Binding-site contacts:
Ligand atom O7 contacts residue SER170 of chain 1.A at 2.5 Å (h-bond).
Ligand atom O1 contacts residue LYS345 of chain 1.A at 3.4 Å (salt-bridge).
Ligand atom C1 contacts residue ARG197 of chain 1.A at 3.8 Å.
Ligand atom C4 contacts residue ASP318 of chain 1.A at 3.2 Å.
Ligand atom O7 contacts residue ALA171 of chain 1.A at 3.2 Å (h-bond).
Ligand atom O7 contacts residue GLN172 of chain 1.A at 3.1 Å (h-bond).
Ligand atom O1 contacts residue GLN172 of chain 1.A at 3.5 Å (h-bond).
Ligand atom C6 contacts residue ARG197 of chain 1.A at 3.8 Å.
Ligand atom C7 contacts residue ARG29 of chain 1.A at 3.5 Å.
Ligand atom C6 contacts residue SER25 of chain 1.A at 3.7 Å.
Ligand atom C7 contacts residue ARG197 of chain 1.A at 3.7 Å.
Ligand atom C1 contacts residue GLN172 of chain 1.A at 3.7 Å.
Ligand atom O8 contacts residue LYS345 of chain 1.A at 3.4 Å (salt-bridge).
Ligand atom O6 contacts residue GLU341 of chain 1.A at 3.8 Å.
Ligand atom O3 contacts residue PO41 of chain 1.C at 3.1 Å (h-bond).
Ligand atom O3 contacts residue ASP318 of chain 1.A at 3.0 Å (salt-bridge).
Ligand atom C5 contacts residue GLN172 of chain 1.A at 3.5 Å.
Ligand atom O4 contacts residue SER25 of chain 1.A at 2.5 Å (h-bond).
Ligand atom C5 contacts residue ASP318 of chain 1.A at 3.6 Å.
Ligand atom O6 contacts residue SER170 of chain 1.A at 3.9 Å.
Ligand atom O5 contacts residue ARG29 of chain 1.A at 2.8 Å (salt-bridge).
Ligand atom O5 contacts residue ALA171 of chain 1.A at 3.7 Å.
Ligand atom C1 contacts residue SER25 of chain 1.A at 3.9 Å.
Ligand atom P1 contacts residue LYS345 of chain 1.A at 3.5 Å.
Ligand atom O2 contacts residue ILE317 of chain 1.A at 3.9 Å.
Ligand atom O4 contacts residue ARG197 of chain 1.A at 3.9 Å.
Ligand atom C7 contacts residue SER25 of chain 1.A at 3.4 Å.
Ligand atom O6 contacts residue LYS345 of chain 1.A at 3.1 Å (salt-bridge).
Ligand atom O4 contacts residue THR99 of chain 1.A at 3.6 Å.
Ligand atom O5 contacts residue GLN172 of chain 1.A at 3.4 Å.
Ligand atom O2 contacts residue ASP318 of chain 1.A at 2.9 Å (salt-bridge).
Ligand atom C5 contacts residue PO41 of chain 1.C at 3.4 Å.
Ligand atom P1 contacts residue SER170 of chain 1.A at 3.6 Å.
Ligand atom C6 contacts residue THR99 of chain 1.A at 3.6 Å.
Ligand atom C7 contacts residue GLN172 of chain 1.A at 3.9 Å.
Ligand atom O8 contacts residue SER170 of chain 1.A at 3.8 Å.
Ligand atom C6 contacts residue GLN172 of chain 1.A at 3.7 Å.
Ligand atom O4 contacts residue ARG29 of chain 1.A at 2.8 Å (salt-bridge).
Ligand atom O2 contacts residue LYS345 of chain 1.A at 3.0 Å (salt-bridge).
Ligand atom C2 contacts residue ARG197 of chain 1.A at 3.7 Å.

Sequence of chain 1.A:
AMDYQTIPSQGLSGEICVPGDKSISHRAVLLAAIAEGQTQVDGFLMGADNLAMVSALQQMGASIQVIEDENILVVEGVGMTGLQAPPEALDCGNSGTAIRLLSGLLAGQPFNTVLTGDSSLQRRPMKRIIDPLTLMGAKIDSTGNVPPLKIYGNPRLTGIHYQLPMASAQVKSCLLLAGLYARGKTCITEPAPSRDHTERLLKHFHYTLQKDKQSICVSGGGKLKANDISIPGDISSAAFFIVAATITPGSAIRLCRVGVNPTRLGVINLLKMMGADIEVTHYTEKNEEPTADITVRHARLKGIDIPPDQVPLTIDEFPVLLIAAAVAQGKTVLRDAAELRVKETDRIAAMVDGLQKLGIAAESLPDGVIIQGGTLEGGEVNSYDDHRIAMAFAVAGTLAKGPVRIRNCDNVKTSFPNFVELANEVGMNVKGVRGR

The protein below binds the small molecule below.
Small molecule (SMILES): O=C(O)C1=C[C@@H](OP(=O)(O)O)[C@@H](O)[C@H](O)C1